Binding-site contacts:
Ligand atom O5 contacts residue ASN361 of chain 1.G at 2.4 Å (h-bond).
Ligand atom C7 contacts residue ASN361 of chain 1.G at 3.2 Å.
Ligand atom C4 contacts residue ASN361 of chain 1.G at 4.2 Å.
Ligand atom C3 contacts residue ASN361 of chain 1.G at 3.7 Å.
Ligand atom C8 contacts residue ASN361 of chain 1.G at 4.4 Å.
Ligand atom N2 contacts residue ASN361 of chain 1.G at 2.8 Å (h-bond).
Ligand atom C2 contacts residue ASN361 of chain 1.G at 2.4 Å.
Ligand atom C1 contacts residue ASN361 of chain 1.G at 1.4 Å.
Ligand atom C7 contacts residue SER357 of chain 1.G at 4.2 Å.
Ligand atom C8 contacts residue SER357 of chain 1.G at 3.8 Å.
Ligand atom C5 contacts residue ASN361 of chain 1.G at 3.7 Å.
Ligand atom O7 contacts residue GLY358 of chain 1.G at 4.5 Å.
Ligand atom O7 contacts residue ASN361 of chain 1.G at 3.2 Å (h-bond).
Ligand atom O7 contacts residue SER357 of chain 1.G at 4.2 Å.

Sequence of chain 1.G:
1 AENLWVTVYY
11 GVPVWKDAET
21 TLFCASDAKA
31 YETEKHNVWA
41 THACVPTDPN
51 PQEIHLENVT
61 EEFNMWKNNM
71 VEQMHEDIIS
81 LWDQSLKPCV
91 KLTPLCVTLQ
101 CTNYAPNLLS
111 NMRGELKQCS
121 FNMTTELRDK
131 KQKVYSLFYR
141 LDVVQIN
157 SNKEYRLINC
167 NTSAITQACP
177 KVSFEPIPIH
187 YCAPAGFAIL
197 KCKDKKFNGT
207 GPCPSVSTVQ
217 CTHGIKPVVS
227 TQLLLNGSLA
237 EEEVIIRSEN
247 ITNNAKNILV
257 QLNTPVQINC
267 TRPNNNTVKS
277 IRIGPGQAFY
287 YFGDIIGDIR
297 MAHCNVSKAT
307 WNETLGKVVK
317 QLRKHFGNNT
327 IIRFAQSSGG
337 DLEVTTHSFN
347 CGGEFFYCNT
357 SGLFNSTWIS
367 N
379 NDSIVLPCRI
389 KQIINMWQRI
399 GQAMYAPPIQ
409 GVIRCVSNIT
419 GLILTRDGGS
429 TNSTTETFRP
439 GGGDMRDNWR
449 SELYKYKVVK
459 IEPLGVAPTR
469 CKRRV

This protein binds this small molecule.
Small molecule (SMILES): CC(=O)N[C@@H]1[C@@H](O)[C@H](O)[C@@H](CO)O[C@H]1O